Binding-site contacts:
Ligand atom C3 contacts residue GLU337 of chain 1.D at 4.3 Å.
Ligand atom C1 contacts residue ASN527 of chain 1.D at 4.0 Å.
Ligand atom C1 contacts residue ASP361 of chain 1.D at 4.0 Å.
Ligand atom O1 contacts residue ASN527 of chain 1.D at 3.0 Å (h-bond).
Ligand atom C4 contacts residue GLN302 of chain 1.D at 3.9 Å.
Ligand atom C1 contacts residue MN1 of chain 1.N at 3.2 Å.
Ligand atom O3 contacts residue TRP90 of chain 1.F at 4.0 Å.
Ligand atom O1 contacts residue TRP90 of chain 1.F at 4.0 Å.
Ligand atom C5 contacts residue GLN302 of chain 1.D at 4.2 Å.
Ligand atom O5 contacts residue TYR440 of chain 1.D at 4.1 Å.
Ligand atom C6 contacts residue TYR440 of chain 1.D at 3.5 Å (hydrophobic).
Ligand atom O1 contacts residue HIS528 of chain 1.D at 3.1 Å (h-bond).
Ligand atom O1 contacts residue MN1 of chain 1.N at 2.4 Å.
Ligand atom O1 contacts residue ILE187 of chain 1.D at 4.2 Å.
Ligand atom C5 contacts residue TRP90 of chain 1.F at 4.2 Å (hydrophobic).
Ligand atom O4 contacts residue GLU337 of chain 1.D at 3.4 Å (salt-bridge).
Ligand atom O5 contacts residue ARG18 of chain 1.F at 3.0 Å (salt-bridge).
Ligand atom O2 contacts residue GLU337 of chain 1.D at 3.6 Å (salt-bridge).
Ligand atom O2 contacts residue MN1 of chain 1.N at 2.4 Å.
Ligand atom C2 contacts residue SER393 of chain 1.D at 4.0 Å.
Ligand atom C4 contacts residue SER393 of chain 1.D at 4.0 Å.
Ligand atom O4 contacts residue GLN302 of chain 1.D at 2.7 Å (h-bond).
Ligand atom C1 contacts residue TRP90 of chain 1.F at 3.5 Å (hydrophobic).
Ligand atom O5 contacts residue MET185 of chain 1.D at 3.5 Å.
Ligand atom C6 contacts residue TRP499 of chain 1.D at 3.9 Å (hydrophobic).
Ligand atom O1 contacts residue ASP361 of chain 1.D at 3.0 Å (salt-bridge).
Ligand atom O4 contacts residue SER393 of chain 1.D at 3.8 Å.
Ligand atom C5 contacts residue TYR440 of chain 1.D at 4.2 Å (hydrophobic).
Ligand atom O2 contacts residue SER393 of chain 1.D at 3.5 Å (h-bond).
Ligand atom C1 contacts residue GLU337 of chain 1.D at 3.5 Å.
Ligand atom C3 contacts residue TRP90 of chain 1.F at 4.0 Å (hydrophobic).
Ligand atom O5 contacts residue TRP90 of chain 1.F at 3.7 Å.
Ligand atom O1 contacts residue GLU337 of chain 1.D at 3.2 Å (salt-bridge).
Ligand atom C2 contacts residue MN1 of chain 1.N at 3.1 Å.
Ligand atom O5 contacts residue GLN302 of chain 1.D at 3.4 Å (h-bond).
Ligand atom C2 contacts residue ASP361 of chain 1.D at 4.1 Å.
Ligand atom C1 contacts residue ILE187 of chain 1.D at 4.2 Å (hydrophobic).
Ligand atom O2 contacts residue ASP361 of chain 1.D at 3.0 Å (salt-bridge).
Ligand atom C2 contacts residue GLU337 of chain 1.D at 3.1 Å.
Ligand atom C5 contacts residue ARG18 of chain 1.F at 4.2 Å.

The small molecule below binds the protein below.
Small molecule (SMILES): C[C@H](O)[C@@H](O)[C@@H](O)[C@H](O)CO

Sequence of chain 1.F:
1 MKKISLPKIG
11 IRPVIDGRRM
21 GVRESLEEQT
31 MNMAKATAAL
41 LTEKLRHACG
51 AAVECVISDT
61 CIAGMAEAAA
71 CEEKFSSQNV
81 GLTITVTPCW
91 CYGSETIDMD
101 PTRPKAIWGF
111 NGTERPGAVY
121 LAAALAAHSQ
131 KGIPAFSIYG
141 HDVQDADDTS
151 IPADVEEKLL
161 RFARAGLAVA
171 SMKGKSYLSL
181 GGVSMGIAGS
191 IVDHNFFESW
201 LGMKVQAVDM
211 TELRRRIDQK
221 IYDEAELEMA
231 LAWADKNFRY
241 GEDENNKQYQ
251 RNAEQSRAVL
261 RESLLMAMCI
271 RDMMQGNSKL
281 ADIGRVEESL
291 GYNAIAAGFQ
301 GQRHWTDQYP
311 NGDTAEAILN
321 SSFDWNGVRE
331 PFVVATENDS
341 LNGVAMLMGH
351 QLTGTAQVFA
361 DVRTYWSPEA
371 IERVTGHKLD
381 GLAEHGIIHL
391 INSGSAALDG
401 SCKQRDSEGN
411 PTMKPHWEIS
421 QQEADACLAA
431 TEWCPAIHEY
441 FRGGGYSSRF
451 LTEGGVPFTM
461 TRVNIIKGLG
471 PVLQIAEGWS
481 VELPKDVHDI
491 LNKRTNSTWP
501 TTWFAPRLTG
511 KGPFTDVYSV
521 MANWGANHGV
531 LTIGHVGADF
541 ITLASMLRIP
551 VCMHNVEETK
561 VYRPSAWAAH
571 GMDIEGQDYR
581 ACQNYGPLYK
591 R

Sequence of chain 1.D:
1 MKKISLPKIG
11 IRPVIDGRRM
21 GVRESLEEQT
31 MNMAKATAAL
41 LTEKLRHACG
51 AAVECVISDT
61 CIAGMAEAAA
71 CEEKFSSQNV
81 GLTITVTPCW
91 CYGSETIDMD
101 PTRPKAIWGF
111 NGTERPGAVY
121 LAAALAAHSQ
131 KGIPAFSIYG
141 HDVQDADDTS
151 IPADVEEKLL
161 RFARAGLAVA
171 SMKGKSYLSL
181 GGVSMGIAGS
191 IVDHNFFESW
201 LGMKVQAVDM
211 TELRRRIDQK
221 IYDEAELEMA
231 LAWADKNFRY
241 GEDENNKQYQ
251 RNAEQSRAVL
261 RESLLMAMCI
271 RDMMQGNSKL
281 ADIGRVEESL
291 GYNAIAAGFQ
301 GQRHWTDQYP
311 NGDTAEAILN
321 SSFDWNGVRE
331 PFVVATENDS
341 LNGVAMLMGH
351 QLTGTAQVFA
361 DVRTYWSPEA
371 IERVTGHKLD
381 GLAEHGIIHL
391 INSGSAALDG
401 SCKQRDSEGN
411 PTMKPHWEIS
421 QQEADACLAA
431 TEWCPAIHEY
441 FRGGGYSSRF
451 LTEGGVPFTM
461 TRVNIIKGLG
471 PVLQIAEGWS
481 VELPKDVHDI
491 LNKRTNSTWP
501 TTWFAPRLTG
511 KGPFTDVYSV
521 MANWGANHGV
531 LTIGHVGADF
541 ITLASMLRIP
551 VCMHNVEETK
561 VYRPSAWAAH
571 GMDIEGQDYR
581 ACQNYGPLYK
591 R